A small-molecule ligand and the protein it binds are described below.
Small molecule (SMILES): CCOCCOc1ccc(-c2cn(C[C@@H]3NC[C@@H](O)[C@H]3O)nn2)cc1

Binding-site contacts:
Ligand atom C05 contacts residue TRP406 of chain 1.A at 3.7 Å (hydrophobic).
Ligand atom O01 contacts residue TRP406 of chain 1.A at 2.9 Å (h-bond).
Ligand atom O02 contacts residue TRP398 of chain 1.A at 3.7 Å.
Ligand atom C03 contacts residue ASN165 of chain 1.A at 3.6 Å.
Ligand atom C03 contacts residue TRP122 of chain 1.A at 3.7 Å (hydrophobic).
Ligand atom C17 contacts residue TRP406 of chain 1.A at 3.8 Å (hydrophobic).
Ligand atom O02 contacts residue GLN20 of chain 1.A at 2.7 Å (h-bond).
Ligand atom C04 contacts residue TRP398 of chain 1.A at 3.7 Å (hydrophobic).
Ligand atom O02 contacts residue GLU352 of chain 1.A at 4.0 Å.
Ligand atom O01 contacts residue GLN20 of chain 1.A at 2.6 Å (h-bond).
Ligand atom O03 contacts residue LEU173 of chain 1.A at 3.5 Å.
Ligand atom O01 contacts residue TRP398 of chain 1.A at 3.0 Å.
Ligand atom C03 contacts residue GLU166 of chain 1.A at 2.5 Å.
Ligand atom C09 contacts residue GLU405 of chain 1.A at 3.5 Å.
Ligand atom C04 contacts residue HIS121 of chain 1.A at 3.4 Å.
Ligand atom C04 contacts residue GLU352 of chain 1.A at 3.2 Å.
Ligand atom C17 contacts residue GLU352 of chain 1.A at 4.0 Å.
Ligand atom N02 contacts residue TRP326 of chain 1.A at 3.9 Å.
Ligand atom C12 contacts residue LEU173 of chain 1.A at 3.8 Å (hydrophobic).
Ligand atom O02 contacts residue HIS121 of chain 1.A at 2.5 Å (h-bond).
Ligand atom C04 contacts residue GLN20 of chain 1.A at 3.8 Å.
Ligand atom C01 contacts residue GLU405 of chain 1.A at 3.0 Å.
Ligand atom N03 contacts residue TYR296 of chain 1.A at 3.6 Å.
Ligand atom C01 contacts residue TYR296 of chain 1.A at 3.9 Å (hydrophobic).
Ligand atom N01 contacts residue GLU352 of chain 1.A at 2.8 Å (salt-bridge).
Ligand atom C05 contacts residue GLU352 of chain 1.A at 3.8 Å.
Ligand atom C03 contacts residue HIS121 of chain 1.A at 3.9 Å.
Ligand atom O02 contacts residue TRP406 of chain 1.A at 3.4 Å (h-bond).
Ligand atom C08 contacts residue TRP326 of chain 1.A at 3.9 Å (hydrophobic).
Ligand atom C13 contacts residue LEU173 of chain 1.A at 3.7 Å (hydrophobic).
Ligand atom O01 contacts residue GLU405 of chain 1.A at 3.5 Å (salt-bridge).
Ligand atom N01 contacts residue TYR296 of chain 1.A at 3.7 Å.
Ligand atom C03 contacts residue GLU352 of chain 1.A at 3.0 Å.
Ligand atom C09 contacts residue TRP326 of chain 1.A at 3.8 Å (hydrophobic).
Ligand atom N02 contacts residue GLU405 of chain 1.A at 3.8 Å.
Ligand atom N01 contacts residue GLU166 of chain 1.A at 2.9 Å (salt-bridge).
Ligand atom C17 contacts residue GLU405 of chain 1.A at 3.5 Å.
Ligand atom C05 contacts residue GLN20 of chain 1.A at 3.9 Å.
Ligand atom C05 contacts residue TRP398 of chain 1.A at 3.4 Å (hydrophobic).
Ligand atom C11 contacts residue LEU173 of chain 1.A at 3.9 Å (hydrophobic).

Sequence of chain 1.A:
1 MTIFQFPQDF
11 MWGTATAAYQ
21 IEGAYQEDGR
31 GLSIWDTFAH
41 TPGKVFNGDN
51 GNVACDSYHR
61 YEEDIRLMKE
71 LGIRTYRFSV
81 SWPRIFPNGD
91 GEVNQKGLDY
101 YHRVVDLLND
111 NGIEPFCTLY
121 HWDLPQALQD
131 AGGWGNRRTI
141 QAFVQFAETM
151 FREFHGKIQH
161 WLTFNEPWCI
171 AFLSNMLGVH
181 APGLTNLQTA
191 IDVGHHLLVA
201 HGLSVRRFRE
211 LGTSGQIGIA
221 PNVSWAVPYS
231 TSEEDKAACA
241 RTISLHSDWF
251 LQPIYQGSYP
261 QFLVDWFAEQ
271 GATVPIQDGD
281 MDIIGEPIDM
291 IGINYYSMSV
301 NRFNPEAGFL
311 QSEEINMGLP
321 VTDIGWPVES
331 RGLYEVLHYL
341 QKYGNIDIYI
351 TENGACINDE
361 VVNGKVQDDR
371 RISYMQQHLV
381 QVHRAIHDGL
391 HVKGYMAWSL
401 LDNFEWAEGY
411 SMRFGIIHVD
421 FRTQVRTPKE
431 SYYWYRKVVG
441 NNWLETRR